The small molecule below binds the protein below.
Small molecule (SMILES): N[C@@H]1[C@@H](O)[C@H](O)[C@@H](CO)O[C@H]1O

Binding-site contacts:
Ligand atom O6 contacts residue HIS101 of chain 1.D at 4.2 Å.
Ligand atom O4 contacts residue ASP158 of chain 1.D at 3.7 Å.
Ligand atom C5 contacts residue ASP93 of chain 1.D at 3.6 Å.
Ligand atom C5 contacts residue ASP158 of chain 1.D at 3.0 Å.
Ligand atom N2 contacts residue ASN194 of chain 1.D at 4.4 Å.
Ligand atom C4 contacts residue HIS101 of chain 1.D at 3.2 Å.
Ligand atom O1 contacts residue ASP158 of chain 1.D at 4.5 Å.
Ligand atom C1 contacts residue ASP93 of chain 1.D at 3.1 Å.
Ligand atom O3 contacts residue ASN194 of chain 1.D at 3.6 Å.
Ligand atom C3 contacts residue HIS128 of chain 1.D at 4.0 Å.
Ligand atom C5 contacts residue HIS101 of chain 1.D at 3.2 Å.
Ligand atom C1 contacts residue HIS101 of chain 1.D at 3.0 Å.
Ligand atom C2 contacts residue HIS101 of chain 1.D at 3.3 Å.
Ligand atom O5 contacts residue ASP93 of chain 1.D at 2.5 Å (salt-bridge).
Ligand atom O5 contacts residue ASP158 of chain 1.D at 3.6 Å.
Ligand atom O1 contacts residue ASP104 of chain 1.D at 3.6 Å.
Ligand atom C2 contacts residue ASN194 of chain 1.D at 4.2 Å.
Ligand atom O1 contacts residue ASP93 of chain 1.D at 3.0 Å (salt-bridge).
Ligand atom C6 contacts residue ASP158 of chain 1.D at 3.7 Å.
Ligand atom N2 contacts residue HIS128 of chain 1.D at 4.1 Å.
Ligand atom C3 contacts residue ASP158 of chain 1.D at 4.2 Å.
Ligand atom C6 contacts residue GLY100 of chain 1.D at 3.6 Å.
Ligand atom C6 contacts residue HIS101 of chain 1.D at 3.2 Å.
Ligand atom C6 contacts residue ASP93 of chain 1.D at 3.8 Å.
Ligand atom O5 contacts residue HIS101 of chain 1.D at 2.4 Å (h-bond).
Ligand atom O6 contacts residue ASP158 of chain 1.D at 3.7 Å.
Ligand atom O1 contacts residue HIS101 of chain 1.D at 3.1 Å (h-bond).
Ligand atom C3 contacts residue HIS101 of chain 1.D at 3.7 Å.
Ligand atom C4 contacts residue ASP158 of chain 1.D at 3.8 Å.
Ligand atom C1 contacts residue ASP158 of chain 1.D at 3.7 Å.
Ligand atom O3 contacts residue HIS101 of chain 1.D at 4.1 Å.
Ligand atom O4 contacts residue HIS128 of chain 1.D at 4.3 Å.
Ligand atom O6 contacts residue GLY100 of chain 1.D at 3.5 Å.
Ligand atom O4 contacts residue HIS101 of chain 1.D at 4.3 Å.

Sequence of chain 1.D:
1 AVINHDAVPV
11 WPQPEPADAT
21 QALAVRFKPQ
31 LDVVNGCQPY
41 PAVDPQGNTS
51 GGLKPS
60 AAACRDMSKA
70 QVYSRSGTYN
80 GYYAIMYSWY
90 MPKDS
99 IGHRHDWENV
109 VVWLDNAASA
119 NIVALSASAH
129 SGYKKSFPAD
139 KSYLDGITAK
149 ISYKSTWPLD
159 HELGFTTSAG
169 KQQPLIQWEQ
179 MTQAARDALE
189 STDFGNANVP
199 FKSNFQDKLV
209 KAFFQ